Sequence of chain 1.A:
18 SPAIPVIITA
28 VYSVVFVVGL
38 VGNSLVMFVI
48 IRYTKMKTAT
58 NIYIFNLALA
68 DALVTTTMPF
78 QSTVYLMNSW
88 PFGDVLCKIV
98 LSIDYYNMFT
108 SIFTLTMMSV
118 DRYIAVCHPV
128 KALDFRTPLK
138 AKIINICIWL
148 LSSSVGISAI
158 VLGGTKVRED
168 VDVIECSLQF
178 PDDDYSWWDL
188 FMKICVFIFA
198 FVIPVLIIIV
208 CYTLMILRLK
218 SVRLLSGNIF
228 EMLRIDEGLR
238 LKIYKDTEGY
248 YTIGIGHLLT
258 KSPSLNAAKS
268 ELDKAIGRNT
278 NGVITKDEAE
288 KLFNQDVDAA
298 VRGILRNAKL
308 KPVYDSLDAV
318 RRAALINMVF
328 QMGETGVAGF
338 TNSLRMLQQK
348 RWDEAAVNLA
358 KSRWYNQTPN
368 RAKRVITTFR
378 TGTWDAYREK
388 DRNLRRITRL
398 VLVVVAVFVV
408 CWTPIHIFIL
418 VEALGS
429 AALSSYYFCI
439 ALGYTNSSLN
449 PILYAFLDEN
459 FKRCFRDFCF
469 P

A small-molecule ligand and the protein it binds are described below.
Small molecule (SMILES): CC(C)[C@@H](CN1CC[C@@](C)(c2cccc(O)c2)[C@@H](C)C1)NC(=O)[C@H]1Cc2ccc(O)cc2CN1

Binding-site contacts:
Ligand atom C1A contacts residue ASP101 of chain 1.A at 3.0 Å.
Ligand atom C31 contacts residue GLN78 of chain 1.A at 3.3 Å.
Ligand atom C5 contacts residue MET105 of chain 1.A at 3.8 Å (hydrophobic).
Ligand atom C21 contacts residue TYR442 of chain 1.A at 3.5 Å (hydrophobic).
Ligand atom C8 contacts residue TYR102 of chain 1.A at 3.7 Å (hydrophobic).
Ligand atom C61 contacts residue THR74 of chain 1.A at 3.5 Å.
Ligand atom C1 contacts residue ASP101 of chain 1.A at 3.1 Å.
Ligand atom C6 contacts residue VAL193 of chain 1.A at 3.6 Å (hydrophobic).
Ligand atom C2A contacts residue ASP101 of chain 1.A at 3.4 Å.
Ligand atom N11 contacts residue ASP101 of chain 1.A at 3.0 Å (salt-bridge).
Ligand atom O1 contacts residue ILE438 of chain 1.A at 2.9 Å.
Ligand atom C4C contacts residue TRP87 of chain 1.A at 3.8 Å (hydrophobic).
Ligand atom C4D contacts residue TYR442 of chain 1.A at 3.8 Å (hydrophobic).
Ligand atom C6C contacts residue VAL97 of chain 1.A at 3.4 Å (hydrophobic).
Ligand atom C3D contacts residue TRP409 of chain 1.A at 3.5 Å (hydrophobic).
Ligand atom C6 contacts residue ILE416 of chain 1.A at 3.6 Å (hydrophobic).
Ligand atom C5C contacts residue LEU98 of chain 1.A at 3.8 Å (hydrophobic).
Ligand atom C3 contacts residue ASP101 of chain 1.A at 3.2 Å.
Ligand atom C51 contacts residue ASP101 of chain 1.A at 3.5 Å.
Ligand atom O7 contacts residue VAL193 of chain 1.A at 3.1 Å.
Ligand atom C7 contacts residue VAL193 of chain 1.A at 3.5 Å (hydrophobic).
Ligand atom N11 contacts residue TYR442 of chain 1.A at 3.7 Å.
Ligand atom C61 contacts residue ASP101 of chain 1.A at 3.3 Å.
Ligand atom C34 contacts residue ASP101 of chain 1.A at 3.8 Å.
Ligand atom C4E contacts residue TYR442 of chain 1.A at 3.7 Å (hydrophobic).
Ligand atom C4E contacts residue GLN78 of chain 1.A at 3.2 Å.
Ligand atom C5C contacts residue VAL97 of chain 1.A at 3.7 Å (hydrophobic).
Ligand atom C7 contacts residue ILE416 of chain 1.A at 3.7 Å (hydrophobic).
Ligand atom C4A contacts residue MET105 of chain 1.A at 3.7 Å (hydrophobic).
Ligand atom C4 contacts residue ILE412 of chain 1.A at 3.6 Å (hydrophobic).
Ligand atom C3B contacts residue GLY441 of chain 1.A at 3.8 Å.
Ligand atom O7 contacts residue LYS190 of chain 1.A at 3.7 Å.
Ligand atom C5 contacts residue ILE416 of chain 1.A at 3.6 Å (hydrophobic).
Ligand atom O1 contacts residue ASP101 of chain 1.A at 3.8 Å.
Ligand atom C2C contacts residue GLN78 of chain 1.A at 3.4 Å.
Ligand atom N2 contacts residue ASP101 of chain 1.A at 2.8 Å (salt-bridge).
Ligand atom N2A contacts residue ASP101 of chain 1.A at 2.6 Å (salt-bridge).
Ligand atom C3B contacts residue TYR442 of chain 1.A at 3.5 Å (hydrophobic).
Ligand atom C41 contacts residue GLN78 of chain 1.A at 3.7 Å.
Ligand atom C4D contacts residue ASP101 of chain 1.A at 3.2 Å.